Sequence of chain 2.A:
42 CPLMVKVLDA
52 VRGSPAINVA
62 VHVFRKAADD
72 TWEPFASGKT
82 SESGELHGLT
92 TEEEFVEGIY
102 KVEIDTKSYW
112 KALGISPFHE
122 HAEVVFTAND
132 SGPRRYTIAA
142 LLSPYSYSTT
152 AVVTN

A protein and the small-molecule ligand that binds it are described below.
Small molecule (SMILES): O=C(O)c1cc(Cl)c2oc3ccccc3c(=O)c2c1

Sequence of chain 1.A:
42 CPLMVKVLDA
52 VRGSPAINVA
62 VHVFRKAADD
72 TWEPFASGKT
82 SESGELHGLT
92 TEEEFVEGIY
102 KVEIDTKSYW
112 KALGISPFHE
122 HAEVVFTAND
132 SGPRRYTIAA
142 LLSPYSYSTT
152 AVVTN

Binding-site contacts:
Ligand atom OAI contacts residue ALA140 of chain 1.A at 3.1 Å.
Ligand atom CAB contacts residue LEU49 of chain 2.A at 3.8 Å (hydrophobic).
Ligand atom CAB contacts residue HH91 of chain 2.D at 0.1 Å.
Ligand atom CAH contacts residue HH91 of chain 2.D at 0.1 Å.
Ligand atom CAM contacts residue HH91 of chain 2.D at 2.5 Å.
Ligand atom CAA contacts residue HH91 of chain 2.D at 0.1 Å.
Ligand atom OAQ contacts residue LYS47 of chain 2.A at 3.3 Å.
Ligand atom OAS contacts residue LEU49 of chain 1.A at 3.8 Å.
Ligand atom CAJ contacts residue ALA140 of chain 1.A at 3.2 Å (hydrophobic).
Ligand atom CAJ contacts residue LEU49 of chain 2.A at 3.2 Å (hydrophobic).
Ligand atom CAL contacts residue HH91 of chain 2.D at 2.5 Å.
Ligand atom OAI contacts residue HH91 of chain 2.D at 1.3 Å.
Ligand atom CL1 contacts residue LEU49 of chain 2.A at 3.8 Å.
Ligand atom CAC contacts residue HH91 of chain 2.D at 0.1 Å.
Ligand atom CAD contacts residue HH91 of chain 2.D at 0.1 Å.
Ligand atom CAN contacts residue HH91 of chain 2.D at 2.9 Å.
Ligand atom CAM contacts residue ALA140 of chain 1.A at 3.3 Å (hydrophobic).
Ligand atom CL1 contacts residue THR151 of chain 1.A at 3.7 Å.
Ligand atom OAQ contacts residue HH91 of chain 2.D at 2.7 Å (h-bond).
Ligand atom CAH contacts residue LEU49 of chain 2.A at 3.7 Å (hydrophobic).
Ligand atom CAJ contacts residue HH91 of chain 2.D at 1.4 Å.
Ligand atom CAL contacts residue LYS47 of chain 2.A at 3.5 Å.
Ligand atom CAF contacts residue HH91 of chain 2.D at 0.2 Å.
Ligand atom OAS contacts residue HH91 of chain 2.D at 0.1 Å.
Ligand atom OAQ contacts residue LYS47 of chain 1.A at 3.8 Å.
Ligand atom CAE contacts residue HH91 of chain 2.D at 0.1 Å.
Ligand atom CAK contacts residue LYS47 of chain 1.A at 3.8 Å.
Ligand atom CAB contacts residue ALA140 of chain 1.A at 3.8 Å (hydrophobic).
Ligand atom CAO contacts residue LYS47 of chain 2.A at 3.4 Å.
Ligand atom CAC contacts residue ALA140 of chain 2.A at 3.8 Å (hydrophobic).
Ligand atom CAK contacts residue LYS47 of chain 2.A at 3.4 Å.
Ligand atom CAO contacts residue HH91 of chain 2.D at 3.7 Å.
Ligand atom CL1 contacts residue ALA140 of chain 1.A at 3.4 Å.
Ligand atom CAM contacts residue LEU49 of chain 2.A at 3.4 Å (hydrophobic).
Ligand atom CAC contacts residue LEU49 of chain 1.A at 3.7 Å (hydrophobic).
Ligand atom CAN contacts residue THR138 of chain 1.A at 3.7 Å.
Ligand atom CAK contacts residue HH91 of chain 2.D at 1.4 Å.
Ligand atom CL1 contacts residue VAL153 of chain 1.A at 3.4 Å.
Ligand atom CAG contacts residue HH91 of chain 2.D at 0.1 Å.
Ligand atom OAI contacts residue LEU49 of chain 2.A at 3.2 Å.